Sequence of chain 1.A:
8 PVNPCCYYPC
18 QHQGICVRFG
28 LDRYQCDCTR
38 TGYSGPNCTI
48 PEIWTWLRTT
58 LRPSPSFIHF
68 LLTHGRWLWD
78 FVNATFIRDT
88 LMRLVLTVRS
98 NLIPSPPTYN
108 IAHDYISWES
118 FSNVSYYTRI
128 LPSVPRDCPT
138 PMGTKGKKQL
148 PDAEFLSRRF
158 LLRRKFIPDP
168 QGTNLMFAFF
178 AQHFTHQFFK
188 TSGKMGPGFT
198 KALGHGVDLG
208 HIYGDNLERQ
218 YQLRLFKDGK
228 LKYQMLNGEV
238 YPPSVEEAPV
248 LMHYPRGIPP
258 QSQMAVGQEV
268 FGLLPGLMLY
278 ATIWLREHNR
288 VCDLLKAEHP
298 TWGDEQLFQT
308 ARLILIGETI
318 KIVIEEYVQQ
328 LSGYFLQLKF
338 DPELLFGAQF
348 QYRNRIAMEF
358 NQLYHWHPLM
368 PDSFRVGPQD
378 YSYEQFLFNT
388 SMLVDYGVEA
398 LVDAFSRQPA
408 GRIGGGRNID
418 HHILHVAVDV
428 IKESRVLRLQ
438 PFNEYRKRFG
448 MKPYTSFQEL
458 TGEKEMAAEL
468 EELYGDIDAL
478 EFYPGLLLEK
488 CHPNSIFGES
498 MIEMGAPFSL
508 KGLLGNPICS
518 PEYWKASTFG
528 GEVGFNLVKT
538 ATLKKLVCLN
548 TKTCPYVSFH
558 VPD

Binding-site contacts:
Ligand atom C6 contacts residue SER63 of chain 1.A at 3.7 Å.
Ligand atom C2 contacts residue PHE67 of chain 1.A at 4.2 Å (hydrophobic).
Ligand atom O5 contacts residue PHE64 of chain 1.A at 4.3 Å.
Ligand atom C1 contacts residue PHE64 of chain 1.A at 4.2 Å (hydrophobic).
Ligand atom C3 contacts residue PHE67 of chain 1.A at 4.2 Å (hydrophobic).
Ligand atom C2 contacts residue PHE64 of chain 1.A at 4.0 Å (hydrophobic).
Ligand atom O1 contacts residue PHE64 of chain 1.A at 3.2 Å.
Ligand atom O2 contacts residue PHE67 of chain 1.A at 4.2 Å.
Ligand atom O3 contacts residue PHE67 of chain 1.A at 2.9 Å.
Ligand atom O5 contacts residue SER63 of chain 1.A at 4.3 Å.
Ligand atom C4 contacts residue SER63 of chain 1.A at 4.4 Å.
Ligand atom O2 contacts residue PHE64 of chain 1.A at 4.0 Å.
Ligand atom O6 contacts residue SER63 of chain 1.A at 3.5 Å.

A protein and the small-molecule ligand that binds it are described below.
Small molecule (SMILES): OC[C@H]1O[C@@H](O)[C@H](O)[C@@H](O)[C@@H]1O